Binding-site contacts:
Ligand atom OAT contacts residue THR186 of chain 1.A at 3.6 Å.
Ligand atom CAJ contacts residue PRO38 of chain 1.A at 3.1 Å (hydrophobic).
Ligand atom CAV contacts residue HIS47 of chain 1.A at 3.6 Å.
Ligand atom FAI contacts residue VAL143 of chain 1.A at 3.4 Å.
Ligand atom OXT contacts residue SER196 of chain 1.A at 3.5 Å.
Ligand atom CAK contacts residue GLN164 of chain 1.A at 3.6 Å.
Ligand atom CAW contacts residue GLY46 of chain 1.A at 3.5 Å.
Ligand atom FAG contacts residue ILE168 of chain 1.A at 3.3 Å.
Ligand atom OAT contacts residue VAL187 of chain 1.A at 3.0 Å (h-bond).
Ligand atom CAX contacts residue GLN164 of chain 1.A at 3.5 Å.
Ligand atom C contacts residue SER196 of chain 1.A at 3.6 Å.
Ligand atom OAE contacts residue THR39 of chain 1.A at 3.5 Å.
Ligand atom CA contacts residue LYS160 of chain 1.A at 3.5 Å.
Ligand atom CAL contacts residue PRO38 of chain 1.A at 2.9 Å (hydrophobic).
Ligand atom CAA contacts residue GLY46 of chain 1.A at 3.3 Å.
Ligand atom CBB contacts residue HIS44 of chain 1.A at 3.7 Å.
Ligand atom C contacts residue LYS160 of chain 1.A at 3.6 Å.
Ligand atom SBE contacts residue HIS47 of chain 1.A at 3.5 Å (h-bond).
Ligand atom FAH contacts residue VAL139 of chain 1.A at 3.4 Å.
Ligand atom OAT contacts residue PRO185 of chain 1.A at 3.7 Å.
Ligand atom FAG contacts residue GLN164 of chain 1.A at 2.8 Å.
Ligand atom O contacts residue SER196 of chain 1.A at 2.9 Å (h-bond).
Ligand atom O contacts residue LYS160 of chain 1.A at 2.7 Å (salt-bridge).
Ligand atom CAM contacts residue MET40 of chain 1.A at 3.4 Å (hydrophobic).
Ligand atom OAE contacts residue HIS47 of chain 1.A at 3.4 Å (h-bond).
Ligand atom CAQ contacts residue HIS47 of chain 1.A at 3.7 Å.
Ligand atom CBD contacts residue GLN164 of chain 1.A at 3.5 Å.
Ligand atom OAC contacts residue ASP161 of chain 1.A at 3.3 Å (salt-bridge).
Ligand atom OXT contacts residue HIS44 of chain 1.A at 2.9 Å (h-bond).
Ligand atom OAE contacts residue MET40 of chain 1.A at 2.6 Å (h-bond).
Ligand atom FAI contacts residue PRO38 of chain 1.A at 3.7 Å.
Ligand atom CA contacts residue MET195 of chain 1.A at 3.6 Å (hydrophobic).
Ligand atom CAA contacts residue PRO185 of chain 1.A at 3.4 Å (hydrophobic).
Ligand atom OAD contacts residue MET40 of chain 1.A at 3.0 Å.
Ligand atom OAT contacts residue GLY46 of chain 1.A at 3.4 Å.
Ligand atom NAS contacts residue HIS47 of chain 1.A at 2.8 Å (h-bond).
Ligand atom FAG contacts residue PHE157 of chain 1.A at 3.5 Å.
Ligand atom OXT contacts residue SER197 of chain 1.A at 3.3 Å (h-bond).
Ligand atom CAO contacts residue MET195 of chain 1.A at 3.3 Å (hydrophobic).
Ligand atom CAP contacts residue GLY46 of chain 1.A at 3.7 Å.

The protein below binds the small molecule below.
Small molecule (SMILES): COc1ccc2c(c1)cc(C(=O)NS(=O)(=O)c1ccc(C(F)(F)F)cc1)n2CC(=O)O

Sequence of chain 1.A:
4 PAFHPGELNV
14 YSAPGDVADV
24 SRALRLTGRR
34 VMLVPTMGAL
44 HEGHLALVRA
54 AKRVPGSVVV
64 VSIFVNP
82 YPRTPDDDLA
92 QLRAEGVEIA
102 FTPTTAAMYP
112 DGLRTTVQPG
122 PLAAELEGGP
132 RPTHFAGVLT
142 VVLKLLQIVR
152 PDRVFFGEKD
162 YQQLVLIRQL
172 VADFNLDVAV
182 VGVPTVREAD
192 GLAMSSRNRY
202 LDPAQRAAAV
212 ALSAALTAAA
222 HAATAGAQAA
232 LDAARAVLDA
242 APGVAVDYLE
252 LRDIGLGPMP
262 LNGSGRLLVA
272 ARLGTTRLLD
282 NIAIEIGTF